Sequence of chain 1.B:
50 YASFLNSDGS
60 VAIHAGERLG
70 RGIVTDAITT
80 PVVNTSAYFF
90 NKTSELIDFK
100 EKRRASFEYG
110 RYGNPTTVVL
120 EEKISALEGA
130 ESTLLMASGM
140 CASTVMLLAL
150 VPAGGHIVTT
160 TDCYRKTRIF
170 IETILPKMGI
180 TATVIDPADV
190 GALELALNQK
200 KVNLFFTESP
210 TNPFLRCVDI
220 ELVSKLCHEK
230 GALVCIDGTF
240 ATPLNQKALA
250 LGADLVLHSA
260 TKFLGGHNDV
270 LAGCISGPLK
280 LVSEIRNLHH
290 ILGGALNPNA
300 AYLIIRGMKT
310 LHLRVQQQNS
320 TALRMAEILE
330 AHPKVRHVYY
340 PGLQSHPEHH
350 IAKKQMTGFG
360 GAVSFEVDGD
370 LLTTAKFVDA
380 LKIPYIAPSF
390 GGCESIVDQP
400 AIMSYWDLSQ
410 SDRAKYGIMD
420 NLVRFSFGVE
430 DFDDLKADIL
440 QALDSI

The protein below binds the small molecule below.
Small molecule (SMILES): O=C(O)c1ncccc1CP(=O)(O)O

Sequence of chain 1.D:
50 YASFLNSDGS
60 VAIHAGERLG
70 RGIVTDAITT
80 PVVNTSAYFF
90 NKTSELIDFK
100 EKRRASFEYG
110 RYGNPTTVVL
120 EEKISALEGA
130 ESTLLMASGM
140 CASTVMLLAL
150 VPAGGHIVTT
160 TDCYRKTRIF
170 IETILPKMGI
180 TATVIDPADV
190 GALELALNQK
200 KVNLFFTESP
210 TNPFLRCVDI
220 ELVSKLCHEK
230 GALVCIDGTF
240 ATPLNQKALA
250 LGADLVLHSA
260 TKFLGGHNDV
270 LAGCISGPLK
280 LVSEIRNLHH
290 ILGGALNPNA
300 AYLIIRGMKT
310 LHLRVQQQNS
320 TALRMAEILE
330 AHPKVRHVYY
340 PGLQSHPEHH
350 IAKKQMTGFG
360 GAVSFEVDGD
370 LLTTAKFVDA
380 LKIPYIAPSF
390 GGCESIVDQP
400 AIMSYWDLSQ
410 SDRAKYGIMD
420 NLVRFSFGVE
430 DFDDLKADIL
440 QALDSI

Binding-site contacts:
Ligand atom C contacts residue SER403 of chain 1.B at 3.5 Å.
Ligand atom O2 contacts residue SER403 of chain 1.B at 3.2 Å.
Ligand atom O1 contacts residue GLU107 of chain 1.D at 2.8 Å (salt-bridge).
Ligand atom C6 contacts residue TYR163 of chain 1.B at 3.8 Å (hydrophobic).
Ligand atom N1 contacts residue ARG423 of chain 1.B at 3.3 Å (salt-bridge).
Ligand atom OC2 contacts residue PRO387 of chain 1.B at 3.9 Å.
Ligand atom OC2 contacts residue ASP397 of chain 1.B at 3.6 Å (salt-bridge).
Ligand atom C6 contacts residue LYS261 of chain 1.B at 3.4 Å.
Ligand atom CA contacts residue PRO387 of chain 1.B at 3.5 Å (hydrophobic).
Ligand atom O2 contacts residue MET402 of chain 1.B at 3.6 Å (h-bond).
Ligand atom C2 contacts residue ARG423 of chain 1.B at 3.8 Å.
Ligand atom O2 contacts residue GLU107 of chain 1.D at 3.5 Å (salt-bridge).
Ligand atom P1 contacts residue TYR163 of chain 1.B at 4.2 Å.
Ligand atom O3 contacts residue TYR111 of chain 1.D at 3.5 Å (h-bond).
Ligand atom OC2 contacts residue ARG423 of chain 1.B at 3.4 Å (salt-bridge).
Ligand atom N1 contacts residue SER388 of chain 1.B at 4.3 Å.
Ligand atom OC2 contacts residue SER403 of chain 1.B at 3.4 Å (h-bond).
Ligand atom C5 contacts residue TYR108 of chain 1.D at 4.1 Å (hydrophobic).
Ligand atom C3 contacts residue TYR163 of chain 1.B at 3.6 Å (hydrophobic).
Ligand atom P1 contacts residue GLU107 of chain 1.D at 3.4 Å.
Ligand atom C3 contacts residue PRO387 of chain 1.B at 3.8 Å (hydrophobic).
Ligand atom O3 contacts residue LYS165 of chain 1.B at 3.9 Å.
Ligand atom CA contacts residue GLU107 of chain 1.D at 3.5 Å.
Ligand atom OC1 contacts residue SER403 of chain 1.B at 2.9 Å (h-bond).
Ligand atom C6 contacts residue SER388 of chain 1.B at 4.3 Å.
Ligand atom C5 contacts residue LYS261 of chain 1.B at 3.6 Å.
Ligand atom C6 contacts residue PHE389 of chain 1.B at 4.2 Å (hydrophobic).
Ligand atom C3 contacts residue SER388 of chain 1.B at 4.3 Å.
Ligand atom C2 contacts residue PRO387 of chain 1.B at 4.2 Å (hydrophobic).
Ligand atom C2 contacts residue SER388 of chain 1.B at 4.3 Å.
Ligand atom C contacts residue ARG423 of chain 1.B at 3.3 Å.
Ligand atom C2 contacts residue TYR163 of chain 1.B at 4.0 Å (hydrophobic).
Ligand atom OC1 contacts residue ARG423 of chain 1.B at 3.5 Å (salt-bridge).
Ligand atom C4 contacts residue TYR163 of chain 1.B at 3.3 Å (hydrophobic).
Ligand atom N1 contacts residue TYR163 of chain 1.B at 3.8 Å.
Ligand atom O1 contacts residue TYR111 of chain 1.D at 2.7 Å (h-bond).
Ligand atom P1 contacts residue TYR111 of chain 1.D at 3.7 Å.
Ligand atom O3 contacts residue TYR163 of chain 1.B at 3.0 Å (h-bond).
Ligand atom C5 contacts residue TYR163 of chain 1.B at 3.4 Å (hydrophobic).
Ligand atom C4 contacts residue TYR108 of chain 1.D at 4.0 Å (hydrophobic).